Binding-site contacts:
Ligand atom O6 contacts residue TYR264 of chain 1.A at 3.8 Å.
Ligand atom O1 contacts residue PO41 of chain 1.G at 2.5 Å (h-bond).
Ligand atom C6 contacts residue GLY246 of chain 1.A at 3.5 Å.
Ligand atom C4 contacts residue MET248 of chain 1.A at 3.6 Å (hydrophobic).
Ligand atom C1 contacts residue PO41 of chain 1.G at 3.4 Å.
Ligand atom O1 contacts residue GLU280 of chain 1.A at 2.9 Å (salt-bridge).
Ligand atom O1P contacts residue ASN212 of chain 1.A at 3.8 Å.
Ligand atom O2P contacts residue TYR215 of chain 1.A at 2.9 Å (h-bond).
Ligand atom C1 contacts residue LYS274 of chain 1.A at 3.5 Å.
Ligand atom O3 contacts residue GLY122 of chain 1.A at 3.6 Å (h-bond).
Ligand atom C2 contacts residue LYS274 of chain 1.A at 3.9 Å.
Ligand atom C2 contacts residue PO41 of chain 1.G at 3.8 Å.
Ligand atom C5 contacts residue LYS274 of chain 1.A at 3.9 Å.
Ligand atom O2 contacts residue ASP121 of chain 1.A at 3.9 Å.
Ligand atom O6 contacts residue LYS274 of chain 1.A at 3.2 Å (salt-bridge).
Ligand atom C5 contacts residue GLY246 of chain 1.A at 3.9 Å.
Ligand atom C3 contacts residue MET248 of chain 1.A at 3.7 Å (hydrophobic).
Ligand atom C1 contacts residue LEU275 of chain 1.A at 3.9 Å (hydrophobic).
Ligand atom O1 contacts residue MG1 of chain 1.D at 2.9 Å.
Ligand atom C3 contacts residue ASP121 of chain 1.A at 3.6 Å.
Ligand atom O2P contacts residue TYR264 of chain 1.A at 2.5 Å (h-bond).
Ligand atom O4 contacts residue MET248 of chain 1.A at 3.3 Å (h-bond).
Ligand atom O3P contacts residue TYR244 of chain 1.A at 2.7 Å (h-bond).
Ligand atom C4 contacts residue GLY246 of chain 1.A at 3.4 Å.
Ligand atom P contacts residue ASN212 of chain 1.A at 3.6 Å.
Ligand atom O5 contacts residue LYS274 of chain 1.A at 3.0 Å (salt-bridge).
Ligand atom O3 contacts residue MET248 of chain 1.A at 3.0 Å (h-bond).
Ligand atom O1P contacts residue ARG243 of chain 1.B at 3.0 Å (salt-bridge).
Ligand atom O3 contacts residue ASP121 of chain 1.A at 2.8 Å (salt-bridge).
Ligand atom O3 contacts residue SER247 of chain 1.A at 3.8 Å.
Ligand atom O3P contacts residue ASN212 of chain 1.A at 2.8 Å (h-bond).
Ligand atom P contacts residue TYR264 of chain 1.A at 3.8 Å.
Ligand atom C6 contacts residue TYR244 of chain 1.A at 3.4 Å (hydrophobic).
Ligand atom O2P contacts residue LYS274 of chain 1.A at 3.9 Å.
Ligand atom P contacts residue TYR244 of chain 1.A at 3.9 Å.
Ligand atom P contacts residue ARG243 of chain 1.B at 3.9 Å.
Ligand atom O1 contacts residue ASP121 of chain 1.A at 3.2 Å (salt-bridge).
Ligand atom O2 contacts residue GLY122 of chain 1.A at 3.7 Å.
Ligand atom O3P contacts residue ARG243 of chain 1.B at 3.3 Å (salt-bridge).
Ligand atom O2 contacts residue PO41 of chain 1.G at 2.7 Å (h-bond).

Sequence of chain 1.A:
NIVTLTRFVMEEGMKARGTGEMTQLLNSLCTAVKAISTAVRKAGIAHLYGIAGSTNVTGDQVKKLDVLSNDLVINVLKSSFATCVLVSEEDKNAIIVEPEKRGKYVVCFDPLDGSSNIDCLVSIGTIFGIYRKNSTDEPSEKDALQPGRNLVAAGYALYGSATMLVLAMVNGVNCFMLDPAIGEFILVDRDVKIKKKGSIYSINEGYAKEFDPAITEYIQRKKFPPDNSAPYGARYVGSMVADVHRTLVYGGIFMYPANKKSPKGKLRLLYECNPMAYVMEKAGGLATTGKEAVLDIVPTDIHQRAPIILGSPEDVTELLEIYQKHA

Sequence of chain 1.B:
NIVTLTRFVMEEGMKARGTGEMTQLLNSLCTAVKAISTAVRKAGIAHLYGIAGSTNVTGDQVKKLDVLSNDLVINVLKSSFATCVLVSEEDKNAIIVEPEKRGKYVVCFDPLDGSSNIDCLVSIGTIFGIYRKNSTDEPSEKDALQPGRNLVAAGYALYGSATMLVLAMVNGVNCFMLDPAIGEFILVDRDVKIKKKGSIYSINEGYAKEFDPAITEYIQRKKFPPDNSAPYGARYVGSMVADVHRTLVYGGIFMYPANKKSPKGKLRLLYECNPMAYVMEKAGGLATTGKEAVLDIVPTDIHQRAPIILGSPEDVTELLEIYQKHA

A small-molecule ligand and the protein it binds are described below.
Small molecule (SMILES): O=P(O)(O)OC[C@H]1O[C@](O)(CO)[C@@H](O)[C@@H]1O